This protein binds this small molecule.
Small molecule (SMILES): Cc1ccc(-c2nn(C(C)(C)C)c3ncnc(N)c23)cc1

Binding-site contacts:
Ligand atom C24 contacts residue THR106 of chain 1.E at 3.9 Å.
Ligand atom C5 contacts residue ILE216 of chain 1.E at 3.8 Å (hydrophobic).
Ligand atom C11 contacts residue ILE216 of chain 1.E at 4.1 Å (hydrophobic).
Ligand atom C37 contacts residue PHE54 of chain 1.E at 3.6 Å (hydrophobic).
Ligand atom N7 contacts residue ILE216 of chain 1.E at 3.8 Å.
Ligand atom C6 contacts residue PHE54 of chain 1.E at 3.5 Å (hydrophobic).
Ligand atom C2 contacts residue PRO83 of chain 1.E at 3.5 Å (hydrophobic).
Ligand atom C6 contacts residue ILE216 of chain 1.E at 4.1 Å (hydrophobic).
Ligand atom C24 contacts residue GLN109 of chain 1.E at 3.5 Å.
Ligand atom N3 contacts residue PHE54 of chain 1.E at 3.7 Å.
Ligand atom C29 contacts residue ILE41 of chain 1.E at 3.7 Å (hydrophobic).
Ligand atom N3 contacts residue ILE216 of chain 1.E at 3.8 Å.
Ligand atom C5 contacts residue PHE54 of chain 1.E at 3.5 Å (hydrophobic).
Ligand atom N1 contacts residue ILE216 of chain 1.E at 3.8 Å.
Ligand atom C2 contacts residue THR100 of chain 1.E at 3.9 Å.
Ligand atom N7 contacts residue ILE102 of chain 1.E at 3.0 Å (h-bond).
Ligand atom C4 contacts residue ILE216 of chain 1.E at 3.9 Å (hydrophobic).
Ligand atom C11 contacts residue PHE54 of chain 1.E at 4.1 Å (hydrophobic).
Ligand atom C9 contacts residue PHE54 of chain 1.E at 3.8 Å (hydrophobic).
Ligand atom N10 contacts residue PHE54 of chain 1.E at 3.9 Å.
Ligand atom N3 contacts residue PRO83 of chain 1.E at 4.1 Å.
Ligand atom N10 contacts residue ILE102 of chain 1.E at 2.9 Å (h-bond).
Ligand atom C13 contacts residue VAL34 of chain 1.E at 4.0 Å (hydrophobic).
Ligand atom C33 contacts residue ILE216 of chain 1.E at 4.0 Å (hydrophobic).
Ligand atom C12 contacts residue VAL34 of chain 1.E at 4.0 Å (hydrophobic).
Ligand atom C13 contacts residue GLN6 of chain 1.E at 3.4 Å.
Ligand atom C4 contacts residue PHE54 of chain 1.E at 3.7 Å (hydrophobic).
Ligand atom N7 contacts residue PHE54 of chain 1.E at 3.8 Å.
Ligand atom C2 contacts residue ILE102 of chain 1.E at 3.7 Å (hydrophobic).
Ligand atom C24 contacts residue GLN6 of chain 1.E at 3.5 Å.
Ligand atom C6 contacts residue ILE102 of chain 1.E at 3.8 Å (hydrophobic).
Ligand atom C14 contacts residue THR106 of chain 1.E at 4.0 Å.
Ligand atom C2 contacts residue PHE54 of chain 1.E at 3.8 Å (hydrophobic).
Ligand atom C2 contacts residue ILE216 of chain 1.E at 3.7 Å (hydrophobic).
Ligand atom C37 contacts residue ILE41 of chain 1.E at 4.1 Å (hydrophobic).
Ligand atom C2 contacts residue ALA101 of chain 1.E at 3.9 Å (hydrophobic).
Ligand atom N7 contacts residue ALA101 of chain 1.E at 3.5 Å.
Ligand atom N8 contacts residue ILE216 of chain 1.E at 3.6 Å.
Ligand atom C14 contacts residue GLN6 of chain 1.E at 3.8 Å.
Ligand atom C9 contacts residue ILE216 of chain 1.E at 3.6 Å (hydrophobic).

Sequence of chain 1.E:
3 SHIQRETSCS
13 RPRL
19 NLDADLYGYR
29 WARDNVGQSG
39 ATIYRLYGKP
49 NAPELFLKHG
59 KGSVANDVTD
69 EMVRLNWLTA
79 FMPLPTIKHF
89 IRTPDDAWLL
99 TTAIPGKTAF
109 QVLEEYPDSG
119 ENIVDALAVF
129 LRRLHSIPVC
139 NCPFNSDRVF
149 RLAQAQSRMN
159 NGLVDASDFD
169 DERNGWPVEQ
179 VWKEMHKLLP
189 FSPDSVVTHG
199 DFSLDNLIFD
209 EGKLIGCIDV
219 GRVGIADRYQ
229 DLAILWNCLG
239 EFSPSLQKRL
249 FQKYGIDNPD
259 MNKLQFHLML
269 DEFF